This small molecule binds to this protein.
Small molecule (SMILES): Cc1cc(CCCCCCCOc2ccc(C3=NCCO3)cc2)on1

Sequence of chain 1.C:
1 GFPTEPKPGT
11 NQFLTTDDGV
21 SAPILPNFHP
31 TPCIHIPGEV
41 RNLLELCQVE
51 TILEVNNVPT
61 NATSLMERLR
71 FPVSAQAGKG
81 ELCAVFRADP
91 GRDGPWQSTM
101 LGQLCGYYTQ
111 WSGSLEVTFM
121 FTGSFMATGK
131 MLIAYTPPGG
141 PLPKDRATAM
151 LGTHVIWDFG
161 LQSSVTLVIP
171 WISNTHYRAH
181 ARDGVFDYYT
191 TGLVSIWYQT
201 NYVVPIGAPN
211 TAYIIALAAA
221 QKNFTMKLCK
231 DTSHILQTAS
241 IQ

Binding-site contacts:
Ligand atom C5A contacts residue ASN228 of chain 5.A at 4.0 Å.
Ligand atom C4B contacts residue TRP203 of chain 5.A at 3.5 Å (hydrophobic).
Ligand atom N3A contacts residue ILE113 of chain 5.A at 3.8 Å.
Ligand atom C2A contacts residue TRP203 of chain 5.A at 3.6 Å (hydrophobic).
Ligand atom N2 contacts residue PHE155 of chain 5.A at 3.5 Å.
Ligand atom C4C contacts residue VAL192 of chain 5.A at 3.5 Å (hydrophobic).
Ligand atom C2B contacts residue TRP203 of chain 5.A at 4.0 Å (hydrophobic).
Ligand atom C4 contacts residue ILE24 of chain 5.C at 4.0 Å (hydrophobic).
Ligand atom C3B contacts residue TRP203 of chain 5.A at 3.1 Å (hydrophobic).
Ligand atom C4B contacts residue ILE113 of chain 5.A at 4.0 Å (hydrophobic).
Ligand atom N3A contacts residue THR114 of chain 5.A at 4.0 Å.
Ligand atom C4A contacts residue THR114 of chain 5.A at 3.5 Å.
Ligand atom C5B contacts residue ASP112 of chain 5.A at 4.0 Å.
Ligand atom O1A contacts residue ASN228 of chain 5.A at 3.7 Å.
Ligand atom C31 contacts residue PRO177 of chain 5.A at 3.9 Å (hydrophobic).
Ligand atom C5C contacts residue PHE135 of chain 5.A at 3.5 Å (hydrophobic).
Ligand atom O1 contacts residue PHE233 of chain 5.A at 3.1 Å.
Ligand atom C2B contacts residue TYR201 of chain 5.A at 3.5 Å (hydrophobic).
Ligand atom C2A contacts residue ASP112 of chain 5.A at 3.8 Å.
Ligand atom C5B contacts residue ILE113 of chain 5.A at 3.5 Å (hydrophobic).
Ligand atom C4A contacts residue ASP112 of chain 5.A at 2.6 Å.
Ligand atom C6B contacts residue ILE113 of chain 5.A at 4.0 Å (hydrophobic).
Ligand atom C31 contacts residue ILE24 of chain 5.C at 3.6 Å (hydrophobic).
Ligand atom C2C contacts residue VAL192 of chain 5.A at 3.7 Å (hydrophobic).
Ligand atom C5 contacts residue PHE233 of chain 5.A at 4.0 Å (hydrophobic).
Ligand atom C2C contacts residue PHE155 of chain 5.A at 3.9 Å (hydrophobic).
Ligand atom O1A contacts residue TRP203 of chain 5.A at 3.3 Å.
Ligand atom O1 contacts residue PHE155 of chain 5.A at 3.4 Å.
Ligand atom N3A contacts residue ASP112 of chain 5.A at 2.5 Å (salt-bridge).
Ligand atom N2 contacts residue PHE233 of chain 5.A at 3.7 Å.
Ligand atom C5 contacts residue PHE155 of chain 5.A at 3.9 Å (hydrophobic).
Ligand atom C6C contacts residue TYR201 of chain 5.A at 3.9 Å (hydrophobic).
Ligand atom C5C contacts residue ILE111 of chain 5.A at 3.8 Å (hydrophobic).
Ligand atom C5A contacts residue ASP112 of chain 5.A at 4.0 Å.
Ligand atom O1B contacts residue TYR201 of chain 5.A at 3.4 Å.
Ligand atom C3C contacts residue PHE135 of chain 5.A at 3.8 Å (hydrophobic).
Ligand atom C5B contacts residue ILE111 of chain 5.A at 3.9 Å (hydrophobic).
Ligand atom C3B contacts residue ASN228 of chain 5.A at 4.0 Å.
Ligand atom C4C contacts residue PHE135 of chain 5.A at 3.8 Å (hydrophobic).
Ligand atom C31 contacts residue VAL179 of chain 5.A at 3.3 Å (hydrophobic).

Sequence of chain 5.A:
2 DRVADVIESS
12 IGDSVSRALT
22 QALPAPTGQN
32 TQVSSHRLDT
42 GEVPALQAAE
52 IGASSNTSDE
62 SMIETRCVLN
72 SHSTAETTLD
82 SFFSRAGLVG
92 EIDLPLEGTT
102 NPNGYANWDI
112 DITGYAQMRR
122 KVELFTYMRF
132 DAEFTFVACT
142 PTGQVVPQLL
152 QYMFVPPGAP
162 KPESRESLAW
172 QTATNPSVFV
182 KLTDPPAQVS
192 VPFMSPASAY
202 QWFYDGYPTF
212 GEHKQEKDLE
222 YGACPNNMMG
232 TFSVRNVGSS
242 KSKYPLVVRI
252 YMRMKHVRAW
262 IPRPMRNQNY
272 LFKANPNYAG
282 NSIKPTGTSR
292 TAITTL

Sequence of chain 5.C:
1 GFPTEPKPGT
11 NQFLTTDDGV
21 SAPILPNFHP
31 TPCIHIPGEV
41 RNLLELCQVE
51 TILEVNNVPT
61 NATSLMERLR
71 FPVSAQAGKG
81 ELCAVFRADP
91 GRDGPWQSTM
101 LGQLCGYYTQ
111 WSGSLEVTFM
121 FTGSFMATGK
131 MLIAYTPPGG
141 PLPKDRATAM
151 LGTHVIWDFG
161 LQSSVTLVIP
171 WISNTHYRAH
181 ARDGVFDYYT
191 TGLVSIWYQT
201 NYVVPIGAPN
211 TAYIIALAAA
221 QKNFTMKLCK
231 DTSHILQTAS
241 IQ